Binding-site contacts:
Ligand atom O01 contacts residue ASN186 of chain 1.B at 3.6 Å.
Ligand atom C10 contacts residue HIS216 of chain 1.B at 3.9 Å.
Ligand atom S17 contacts residue HIS92 of chain 1.B at 3.6 Å.
Ligand atom C16 contacts residue ZN1 of chain 1.N at 3.4 Å.
Ligand atom C02 contacts residue ASN186 of chain 1.B at 3.8 Å.
Ligand atom S17 contacts residue HIS155 of chain 1.B at 3.3 Å (h-bond).
Ligand atom S17 contacts residue HIS90 of chain 1.B at 4.0 Å.
Ligand atom S17 contacts residue CYS174 of chain 1.B at 4.0 Å.
Ligand atom C04 contacts residue TRP63 of chain 1.B at 4.1 Å (hydrophobic).
Ligand atom C12 contacts residue TYR43 of chain 1.B at 3.6 Å (hydrophobic).
Ligand atom C09 contacts residue TYR43 of chain 1.B at 4.0 Å (hydrophobic).
Ligand atom C07 contacts residue TRP63 of chain 1.B at 3.9 Å (hydrophobic).
Ligand atom O01 contacts residue PHE38 of chain 1.B at 4.0 Å.
Ligand atom C14 contacts residue ZN1 of chain 1.N at 4.0 Å.
Ligand atom C05 contacts residue PHE38 of chain 1.B at 3.8 Å (hydrophobic).
Ligand atom C14 contacts residue TRP63 of chain 1.B at 4.1 Å (hydrophobic).
Ligand atom C06 contacts residue PHE38 of chain 1.B at 3.8 Å (hydrophobic).
Ligand atom C16 contacts residue HIS92 of chain 1.B at 3.6 Å.
Ligand atom C11 contacts residue ARG181 of chain 1.B at 3.4 Å.
Ligand atom C16 contacts residue ZN1 of chain 1.M at 3.3 Å.
Ligand atom C04 contacts residue ASN186 of chain 1.B at 3.7 Å.
Ligand atom O03 contacts residue ASP93 of chain 1.B at 4.0 Å.
Ligand atom C16 contacts residue ASN186 of chain 1.B at 4.1 Å.
Ligand atom C09 contacts residue HIS216 of chain 1.B at 3.7 Å.
Ligand atom C15 contacts residue ASN186 of chain 1.B at 3.8 Å.
Ligand atom S17 contacts residue HIS216 of chain 1.B at 3.7 Å.
Ligand atom C15 contacts residue ZN1 of chain 1.N at 4.2 Å.
Ligand atom C09 contacts residue TRP63 of chain 1.B at 4.2 Å (hydrophobic).
Ligand atom C14 contacts residue HIS216 of chain 1.B at 3.9 Å.
Ligand atom C05 contacts residue TRP63 of chain 1.B at 4.1 Å (hydrophobic).
Ligand atom S17 contacts residue ZN1 of chain 1.M at 2.3 Å.
Ligand atom C12 contacts residue ARG181 of chain 1.B at 3.5 Å.
Ligand atom S17 contacts residue ZN1 of chain 1.N at 2.3 Å.
Ligand atom C11 contacts residue TYR43 of chain 1.B at 3.3 Å (hydrophobic).
Ligand atom S17 contacts residue ASP94 of chain 1.B at 3.5 Å (salt-bridge).
Ligand atom O03 contacts residue HIS92 of chain 1.B at 3.8 Å.
Ligand atom C10 contacts residue TYR43 of chain 1.B at 3.7 Å (hydrophobic).
Ligand atom C16 contacts residue ASP94 of chain 1.B at 3.4 Å.
Ligand atom C06 contacts residue TRP63 of chain 1.B at 4.1 Å (hydrophobic).
Ligand atom C15 contacts residue TRP63 of chain 1.B at 4.2 Å (hydrophobic).

Sequence of chain 1.B:
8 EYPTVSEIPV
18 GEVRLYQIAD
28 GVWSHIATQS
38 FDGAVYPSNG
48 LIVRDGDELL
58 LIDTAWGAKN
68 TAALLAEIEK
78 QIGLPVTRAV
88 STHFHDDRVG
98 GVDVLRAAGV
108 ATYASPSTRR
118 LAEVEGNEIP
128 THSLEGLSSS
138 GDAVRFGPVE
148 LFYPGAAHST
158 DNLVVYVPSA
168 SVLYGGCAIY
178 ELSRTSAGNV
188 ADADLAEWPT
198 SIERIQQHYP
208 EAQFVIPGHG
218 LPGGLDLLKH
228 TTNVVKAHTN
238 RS

The small molecule below binds the protein below.
Small molecule (SMILES): O=C(O)c1ccc(-c2ccccc2)cc1CS